Binding-site contacts:
Ligand atom C7 contacts residue ASN332 of chain 1.D at 3.2 Å.
Ligand atom C3 contacts residue ASN332 of chain 1.D at 3.8 Å.
Ligand atom C7 contacts residue SER333 of chain 1.D at 4.4 Å.
Ligand atom O3 contacts residue NAG2 of chain 1.R at 3.3 Å (h-bond).
Ligand atom C2 contacts residue SER357 of chain 1.D at 4.0 Å.
Ligand atom C7 contacts residue SER357 of chain 1.D at 4.1 Å.
Ligand atom C4 contacts residue NAG1 of chain 1.R at 3.7 Å.
Ligand atom C8 contacts residue NAG1 of chain 1.R at 3.9 Å.
Ligand atom N2 contacts residue SER357 of chain 1.D at 4.5 Å.
Ligand atom O6 contacts residue NAG1 of chain 1.R at 4.4 Å.
Ligand atom C3 contacts residue NAG1 of chain 1.R at 4.1 Å.
Ligand atom C3 contacts residue NAG2 of chain 1.R at 4.0 Å.
Ligand atom C4 contacts residue NAG2 of chain 1.R at 3.4 Å.
Ligand atom C1 contacts residue SER357 of chain 1.D at 3.7 Å.
Ligand atom C2 contacts residue NAG1 of chain 1.R at 3.9 Å.
Ligand atom N2 contacts residue SER333 of chain 1.D at 4.1 Å.
Ligand atom O7 contacts residue ASN355 of chain 1.D at 3.3 Å (h-bond).
Ligand atom C7 contacts residue ASN355 of chain 1.D at 4.5 Å.
Ligand atom C8 contacts residue ASN332 of chain 1.D at 4.3 Å.
Ligand atom C8 contacts residue SER333 of chain 1.D at 4.3 Å.
Ligand atom O4 contacts residue NAG2 of chain 1.R at 3.1 Å (h-bond).
Ligand atom C1 contacts residue SER333 of chain 1.D at 4.2 Å.
Ligand atom O7 contacts residue SER357 of chain 1.D at 3.1 Å (h-bond).
Ligand atom O3 contacts residue NAG1 of chain 1.R at 3.2 Å (h-bond).
Ligand atom O5 contacts residue ASN332 of chain 1.D at 2.4 Å (h-bond).
Ligand atom O5 contacts residue SER357 of chain 1.D at 4.0 Å.
Ligand atom C5 contacts residue ASN332 of chain 1.D at 3.7 Å.
Ligand atom C7 contacts residue NAG1 of chain 1.R at 3.6 Å.
Ligand atom O4 contacts residue NAG1 of chain 1.R at 4.3 Å.
Ligand atom C1 contacts residue ASN332 of chain 1.D at 1.4 Å.
Ligand atom C8 contacts residue THR341 of chain 1.D at 4.0 Å.
Ligand atom C4 contacts residue ASN332 of chain 1.D at 4.2 Å.
Ligand atom N2 contacts residue ASN332 of chain 1.D at 2.9 Å (h-bond).
Ligand atom N2 contacts residue NAG1 of chain 1.R at 4.2 Å.
Ligand atom O7 contacts residue ASN332 of chain 1.D at 3.1 Å (h-bond).
Ligand atom C2 contacts residue ASN332 of chain 1.D at 2.5 Å.
Ligand atom O7 contacts residue NAG1 of chain 1.R at 3.1 Å (h-bond).

Sequence of chain 1.D:
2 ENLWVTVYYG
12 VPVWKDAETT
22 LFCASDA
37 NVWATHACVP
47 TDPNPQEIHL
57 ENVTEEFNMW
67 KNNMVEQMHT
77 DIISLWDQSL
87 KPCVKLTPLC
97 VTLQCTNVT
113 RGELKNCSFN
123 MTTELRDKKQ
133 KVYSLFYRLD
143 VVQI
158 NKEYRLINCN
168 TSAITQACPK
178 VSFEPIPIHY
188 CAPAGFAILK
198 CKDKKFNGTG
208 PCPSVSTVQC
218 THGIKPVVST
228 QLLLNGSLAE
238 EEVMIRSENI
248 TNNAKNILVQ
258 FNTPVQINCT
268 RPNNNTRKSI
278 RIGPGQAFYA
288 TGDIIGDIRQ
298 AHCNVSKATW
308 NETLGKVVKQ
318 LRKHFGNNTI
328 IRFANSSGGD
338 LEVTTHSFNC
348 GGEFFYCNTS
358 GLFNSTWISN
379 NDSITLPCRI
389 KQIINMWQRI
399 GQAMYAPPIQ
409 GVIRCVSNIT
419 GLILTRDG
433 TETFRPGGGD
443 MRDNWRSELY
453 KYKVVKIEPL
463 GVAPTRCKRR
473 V

A protein and the small-molecule ligand that binds it are described below.
Small molecule (SMILES): CC(=O)N[C@@H]1[C@@H](O)[C@H](O)[C@@H](CO)O[C@H]1O